Sequence of chain 1.D:
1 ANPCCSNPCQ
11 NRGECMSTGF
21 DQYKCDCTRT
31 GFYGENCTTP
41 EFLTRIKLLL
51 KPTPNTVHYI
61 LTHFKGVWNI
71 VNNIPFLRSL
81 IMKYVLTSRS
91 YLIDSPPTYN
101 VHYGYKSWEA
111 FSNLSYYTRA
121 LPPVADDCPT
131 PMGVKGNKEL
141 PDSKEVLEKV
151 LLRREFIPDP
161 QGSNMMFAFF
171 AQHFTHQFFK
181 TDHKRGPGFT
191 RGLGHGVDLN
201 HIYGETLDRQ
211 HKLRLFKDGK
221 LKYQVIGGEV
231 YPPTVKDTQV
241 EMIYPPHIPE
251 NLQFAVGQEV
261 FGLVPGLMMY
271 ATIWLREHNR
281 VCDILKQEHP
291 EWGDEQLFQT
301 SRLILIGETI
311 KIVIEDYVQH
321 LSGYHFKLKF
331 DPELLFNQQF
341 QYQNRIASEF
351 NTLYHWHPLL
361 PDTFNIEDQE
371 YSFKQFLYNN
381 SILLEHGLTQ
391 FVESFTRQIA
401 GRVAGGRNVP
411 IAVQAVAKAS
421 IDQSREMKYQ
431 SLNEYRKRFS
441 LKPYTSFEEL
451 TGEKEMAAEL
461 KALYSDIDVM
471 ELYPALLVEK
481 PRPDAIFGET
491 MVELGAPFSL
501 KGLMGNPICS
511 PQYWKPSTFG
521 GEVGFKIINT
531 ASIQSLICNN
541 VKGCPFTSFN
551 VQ

The small molecule below binds the protein below.
Small molecule (SMILES): CC(=O)N[C@@H]1[C@@H](O)[C@H](O)[C@@H](CO)O[C@H]1O

Binding-site contacts:
Ligand atom C1 contacts residue GLN375 of chain 1.D at 3.9 Å.
Ligand atom O7 contacts residue ASN379 of chain 1.D at 4.0 Å.
Ligand atom C5 contacts residue ASN379 of chain 1.D at 3.6 Å.
Ligand atom C6 contacts residue TYR371 of chain 1.D at 4.4 Å (hydrophobic).
Ligand atom C5 contacts residue ILE382 of chain 1.D at 4.3 Å (hydrophobic).
Ligand atom C1 contacts residue ASN379 of chain 1.D at 1.4 Å.
Ligand atom C5 contacts residue SER381 of chain 1.D at 4.4 Å.
Ligand atom O5 contacts residue ILE382 of chain 1.D at 3.4 Å.
Ligand atom C2 contacts residue ASN379 of chain 1.D at 2.6 Å.
Ligand atom C6 contacts residue ILE382 of chain 1.D at 4.0 Å (hydrophobic).
Ligand atom O7 contacts residue LYS374 of chain 1.D at 4.0 Å.
Ligand atom C7 contacts residue ASN379 of chain 1.D at 3.8 Å.
Ligand atom N2 contacts residue ASN379 of chain 1.D at 3.1 Å (h-bond).
Ligand atom O7 contacts residue GLN375 of chain 1.D at 3.6 Å.
Ligand atom C3 contacts residue ASN379 of chain 1.D at 3.9 Å.
Ligand atom O6 contacts residue ILE382 of chain 1.D at 4.0 Å.
Ligand atom O6 contacts residue GLU385 of chain 1.D at 4.2 Å.
Ligand atom O6 contacts residue SER381 of chain 1.D at 3.6 Å.
Ligand atom C1 contacts residue ILE382 of chain 1.D at 4.3 Å (hydrophobic).
Ligand atom O5 contacts residue GLN375 of chain 1.D at 4.3 Å.
Ligand atom C2 contacts residue GLN375 of chain 1.D at 4.3 Å.
Ligand atom O5 contacts residue SER381 of chain 1.D at 4.4 Å.
Ligand atom C4 contacts residue ASN379 of chain 1.D at 4.2 Å.
Ligand atom O5 contacts residue ASN379 of chain 1.D at 2.3 Å (h-bond).